Binding-site contacts:
Ligand atom C6 contacts residue ARG125 of chain 1.E at 4.0 Å.
Ligand atom C4 contacts residue ASN127 of chain 1.E at 4.3 Å.
Ligand atom C1 contacts residue ARG125 of chain 1.E at 4.4 Å.
Ligand atom C5 contacts residue ARG125 of chain 1.E at 3.9 Å.
Ligand atom C3 contacts residue ASN127 of chain 1.E at 3.9 Å.
Ligand atom C5 contacts residue ASN127 of chain 1.E at 3.6 Å.
Ligand atom C1 contacts residue ASN127 of chain 1.E at 1.4 Å.
Ligand atom C7 contacts residue ASN127 of chain 1.E at 3.5 Å.
Ligand atom N2 contacts residue ASN127 of chain 1.E at 3.1 Å (h-bond).
Ligand atom O5 contacts residue ASN127 of chain 1.E at 2.4 Å (h-bond).
Ligand atom O7 contacts residue ASN127 of chain 1.E at 3.6 Å.
Ligand atom C2 contacts residue ASN127 of chain 1.E at 2.6 Å.
Ligand atom O5 contacts residue ARG125 of chain 1.E at 4.2 Å.

Sequence of chain 1.E:
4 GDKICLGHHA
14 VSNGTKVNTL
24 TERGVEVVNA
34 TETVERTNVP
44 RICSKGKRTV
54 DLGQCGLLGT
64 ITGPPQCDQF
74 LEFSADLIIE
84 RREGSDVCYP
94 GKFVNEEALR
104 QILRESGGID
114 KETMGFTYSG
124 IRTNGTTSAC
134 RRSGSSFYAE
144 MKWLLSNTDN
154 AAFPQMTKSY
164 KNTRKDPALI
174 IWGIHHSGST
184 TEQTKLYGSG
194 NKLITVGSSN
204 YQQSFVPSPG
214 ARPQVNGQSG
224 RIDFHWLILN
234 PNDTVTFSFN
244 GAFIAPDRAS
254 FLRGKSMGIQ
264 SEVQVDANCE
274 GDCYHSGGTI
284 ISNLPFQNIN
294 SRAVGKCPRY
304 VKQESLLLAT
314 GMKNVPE

A protein and the small-molecule ligand that binds it are described below.
Small molecule (SMILES): CC(=O)N[C@@H]1[C@@H](O)[C@H](O)[C@@H](CO)O[C@H]1O